The protein below binds the small molecule below.
Small molecule (SMILES): CC(=O)N[C@@H]1[C@@H](O)[C@H](O)[C@@H](CO)O[C@H]1O

Sequence of chain 1.B:
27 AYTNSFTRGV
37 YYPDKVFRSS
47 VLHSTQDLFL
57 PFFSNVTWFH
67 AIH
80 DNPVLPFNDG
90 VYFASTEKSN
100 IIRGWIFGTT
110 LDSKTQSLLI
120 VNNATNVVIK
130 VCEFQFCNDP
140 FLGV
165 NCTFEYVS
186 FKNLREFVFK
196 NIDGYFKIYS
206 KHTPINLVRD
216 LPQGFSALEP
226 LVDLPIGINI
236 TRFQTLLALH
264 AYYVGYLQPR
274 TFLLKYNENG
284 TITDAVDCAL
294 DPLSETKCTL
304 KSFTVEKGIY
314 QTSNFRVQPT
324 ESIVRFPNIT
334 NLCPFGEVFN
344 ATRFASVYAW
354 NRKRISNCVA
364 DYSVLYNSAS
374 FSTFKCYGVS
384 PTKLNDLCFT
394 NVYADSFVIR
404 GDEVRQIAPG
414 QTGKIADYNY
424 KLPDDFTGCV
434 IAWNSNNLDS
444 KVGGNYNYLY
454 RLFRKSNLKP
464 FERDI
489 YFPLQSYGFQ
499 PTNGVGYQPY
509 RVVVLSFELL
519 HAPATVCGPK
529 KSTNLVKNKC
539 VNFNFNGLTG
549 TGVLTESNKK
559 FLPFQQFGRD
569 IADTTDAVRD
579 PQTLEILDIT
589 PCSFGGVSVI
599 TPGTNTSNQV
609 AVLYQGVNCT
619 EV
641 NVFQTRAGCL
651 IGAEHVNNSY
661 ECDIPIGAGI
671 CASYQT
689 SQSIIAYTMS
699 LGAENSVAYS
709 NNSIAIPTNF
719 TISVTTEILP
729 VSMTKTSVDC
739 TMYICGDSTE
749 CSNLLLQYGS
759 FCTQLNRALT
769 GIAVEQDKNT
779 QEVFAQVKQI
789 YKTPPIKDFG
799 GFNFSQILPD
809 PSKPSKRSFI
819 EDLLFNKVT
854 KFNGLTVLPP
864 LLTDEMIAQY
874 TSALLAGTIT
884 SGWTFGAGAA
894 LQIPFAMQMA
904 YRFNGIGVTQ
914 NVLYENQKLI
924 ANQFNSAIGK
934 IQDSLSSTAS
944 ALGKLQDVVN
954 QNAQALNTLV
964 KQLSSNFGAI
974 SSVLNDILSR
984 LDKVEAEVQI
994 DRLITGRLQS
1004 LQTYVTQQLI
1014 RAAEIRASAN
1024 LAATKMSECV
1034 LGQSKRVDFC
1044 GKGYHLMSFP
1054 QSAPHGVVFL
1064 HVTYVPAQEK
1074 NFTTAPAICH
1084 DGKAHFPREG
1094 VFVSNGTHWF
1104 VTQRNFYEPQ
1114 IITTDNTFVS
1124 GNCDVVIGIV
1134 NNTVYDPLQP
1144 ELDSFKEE

Binding-site contacts:
Ligand atom C8 contacts residue ASN165 of chain 1.B at 4.0 Å.
Ligand atom N2 contacts residue ASN165 of chain 1.B at 2.8 Å (h-bond).
Ligand atom O5 contacts residue GLU132 of chain 1.B at 4.5 Å.
Ligand atom O7 contacts residue GLU132 of chain 1.B at 2.8 Å (salt-bridge).
Ligand atom C7 contacts residue GLU132 of chain 1.B at 3.5 Å.
Ligand atom C2 contacts residue ASN165 of chain 1.B at 2.6 Å.
Ligand atom C1 contacts residue GLU132 of chain 1.B at 3.5 Å.
Ligand atom C5 contacts residue ASN165 of chain 1.B at 3.6 Å.
Ligand atom O7 contacts residue ASN165 of chain 1.B at 3.2 Å (h-bond).
Ligand atom C2 contacts residue GLU132 of chain 1.B at 4.5 Å.
Ligand atom N2 contacts residue GLU132 of chain 1.B at 4.3 Å.
Ligand atom C1 contacts residue ASN165 of chain 1.B at 1.5 Å.
Ligand atom O5 contacts residue ASN165 of chain 1.B at 2.5 Å (h-bond).
Ligand atom C4 contacts residue ASN165 of chain 1.B at 4.3 Å.
Ligand atom C3 contacts residue ASN165 of chain 1.B at 3.8 Å.
Ligand atom C8 contacts residue GLU132 of chain 1.B at 3.6 Å.
Ligand atom C7 contacts residue ASN165 of chain 1.B at 3.1 Å.